Sequence of chain 1.E:
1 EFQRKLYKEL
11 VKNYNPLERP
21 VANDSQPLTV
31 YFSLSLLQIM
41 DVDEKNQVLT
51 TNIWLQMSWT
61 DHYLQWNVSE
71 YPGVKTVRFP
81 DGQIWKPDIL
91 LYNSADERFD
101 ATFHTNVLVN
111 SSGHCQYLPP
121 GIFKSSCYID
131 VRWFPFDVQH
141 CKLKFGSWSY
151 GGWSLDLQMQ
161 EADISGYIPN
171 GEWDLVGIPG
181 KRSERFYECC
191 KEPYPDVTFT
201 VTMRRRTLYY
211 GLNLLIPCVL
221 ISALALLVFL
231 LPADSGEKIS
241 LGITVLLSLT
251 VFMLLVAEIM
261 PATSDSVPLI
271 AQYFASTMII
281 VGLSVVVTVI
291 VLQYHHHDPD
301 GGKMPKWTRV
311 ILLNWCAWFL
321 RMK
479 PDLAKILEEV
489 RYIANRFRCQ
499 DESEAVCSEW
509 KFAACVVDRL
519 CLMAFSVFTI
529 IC

Binding-site contacts:
Ligand atom C19 contacts residue CYS316 of chain 1.E at 4.0 Å (hydrophobic).
Ligand atom C26 contacts residue TRP315 of chain 1.E at 4.2 Å (hydrophobic).
Ligand atom C01 contacts residue PHE319 of chain 1.E at 3.8 Å (hydrophobic).
Ligand atom C75 contacts residue MET521 of chain 1.E at 4.2 Å (hydrophobic).
Ligand atom C19 contacts residue TRP315 of chain 1.E at 3.5 Å (hydrophobic).
Ligand atom C77 contacts residue ALA522 of chain 1.E at 3.7 Å (hydrophobic).
Ligand atom C11 contacts residue PHE319 of chain 1.E at 4.4 Å (hydrophobic).
Ligand atom C23 contacts residue TRP315 of chain 1.E at 4.3 Å (hydrophobic).
Ligand atom C77 contacts residue VAL525 of chain 1.E at 3.5 Å (hydrophobic).
Ligand atom C18 contacts residue TRP315 of chain 1.E at 3.7 Å (hydrophobic).
Ligand atom C81 contacts residue VAL525 of chain 1.E at 3.7 Å (hydrophobic).
Ligand atom C19 contacts residue PHE319 of chain 1.E at 3.9 Å (hydrophobic).
Ligand atom C78 contacts residue VAL525 of chain 1.E at 3.7 Å (hydrophobic).
Ligand atom C10 contacts residue PHE319 of chain 1.E at 3.6 Å (hydrophobic).
Ligand atom C22 contacts residue TRP315 of chain 1.E at 3.7 Å (hydrophobic).
Ligand atom C48 contacts residue TRP315 of chain 1.E at 3.7 Å (hydrophobic).
Ligand atom C79 contacts residue ALA522 of chain 1.E at 3.8 Å (hydrophobic).
Ligand atom C75 contacts residue ALA522 of chain 1.E at 4.3 Å (hydrophobic).
Ligand atom O80 contacts residue ALA522 of chain 1.E at 3.8 Å.
Ligand atom C17 contacts residue TRP315 of chain 1.E at 3.9 Å (hydrophobic).
Ligand atom C18 contacts residue TRP318 of chain 1.E at 4.5 Å (hydrophobic).
Ligand atom C24 contacts residue TRP315 of chain 1.E at 4.3 Å (hydrophobic).
Ligand atom C75 contacts residue LEU518 of chain 1.E at 4.0 Å (hydrophobic).
Ligand atom C10 contacts residue LEU518 of chain 1.E at 4.0 Å (hydrophobic).
Ligand atom C78 contacts residue ALA522 of chain 1.E at 3.6 Å (hydrophobic).
Ligand atom O20 contacts residue TRP315 of chain 1.E at 4.2 Å.
Ligand atom C09 contacts residue PHE319 of chain 1.E at 3.3 Å (hydrophobic).
Ligand atom C12 contacts residue PHE319 of chain 1.E at 3.5 Å (hydrophobic).

The small molecule below binds the protein below.
Small molecule (SMILES): COCC(CCO[C@H]1CC[C@@]2(C)C(=CC[C@H]3[C@@H]4C[C@@H]5O[C@]6(CC[C@@H](C)CO6)[C@@H](C)[C@@H]5[C@@]4(C)CC[C@@H]32)C1)COC